Sequence of chain 1.A:
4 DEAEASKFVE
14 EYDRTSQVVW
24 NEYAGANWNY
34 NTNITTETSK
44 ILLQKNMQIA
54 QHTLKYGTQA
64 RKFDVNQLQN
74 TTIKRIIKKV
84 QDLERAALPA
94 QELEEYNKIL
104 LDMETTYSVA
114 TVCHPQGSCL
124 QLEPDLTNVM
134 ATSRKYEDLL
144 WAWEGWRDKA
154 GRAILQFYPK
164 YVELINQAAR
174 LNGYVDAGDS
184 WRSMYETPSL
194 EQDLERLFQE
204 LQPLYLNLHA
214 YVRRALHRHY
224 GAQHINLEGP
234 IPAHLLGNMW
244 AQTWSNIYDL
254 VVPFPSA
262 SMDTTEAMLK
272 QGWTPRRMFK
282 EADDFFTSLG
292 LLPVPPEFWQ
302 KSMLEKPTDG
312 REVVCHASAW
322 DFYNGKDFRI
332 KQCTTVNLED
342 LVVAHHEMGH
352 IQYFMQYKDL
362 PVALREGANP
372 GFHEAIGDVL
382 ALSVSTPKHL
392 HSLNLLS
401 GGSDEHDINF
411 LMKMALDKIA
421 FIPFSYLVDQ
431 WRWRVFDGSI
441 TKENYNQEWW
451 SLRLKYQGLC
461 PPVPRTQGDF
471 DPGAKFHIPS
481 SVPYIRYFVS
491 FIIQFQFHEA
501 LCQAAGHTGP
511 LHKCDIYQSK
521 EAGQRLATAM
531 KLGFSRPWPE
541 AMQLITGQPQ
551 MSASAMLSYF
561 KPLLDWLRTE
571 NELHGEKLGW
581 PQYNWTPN

This small molecule binds to this protein.
Small molecule (SMILES): CC(=O)N[C@H]1[C@H](O[C@H]2[C@H](O)[C@@H](NC(C)=O)CO[C@@H]2CO[C@@H]2O[C@@H](C)[C@@H](O)[C@@H](O)[C@@H]2O)O[C@H](CO)[C@@H](O)[C@@H]1O

Binding-site contacts:
Ligand atom C4 contacts residue ASN73 of chain 1.A at 4.2 Å.
Ligand atom C7 contacts residue ASN73 of chain 1.A at 3.4 Å.
Ligand atom C5 contacts residue ILE76 of chain 1.A at 4.2 Å (hydrophobic).
Ligand atom C4 contacts residue GLU13 of chain 1.A at 3.3 Å.
Ligand atom O4 contacts residue SER9 of chain 1.A at 4.5 Å.
Ligand atom O7 contacts residue ASN73 of chain 1.A at 3.6 Å (h-bond).
Ligand atom C6 contacts residue THR75 of chain 1.A at 4.2 Å.
Ligand atom C2 contacts residue ASN73 of chain 1.A at 2.4 Å.
Ligand atom O5 contacts residue ASN73 of chain 1.A at 2.4 Å (h-bond).
Ligand atom C8 contacts residue THR75 of chain 1.A at 3.7 Å.
Ligand atom C5 contacts residue GLU13 of chain 1.A at 4.5 Å.
Ligand atom C7 contacts residue THR75 of chain 1.A at 4.2 Å.
Ligand atom C6 contacts residue VAL12 of chain 1.A at 3.8 Å (hydrophobic).
Ligand atom C8 contacts residue ASN73 of chain 1.A at 4.5 Å.
Ligand atom C6 contacts residue ILE76 of chain 1.A at 3.9 Å (hydrophobic).
Ligand atom C3 contacts residue SER9 of chain 1.A at 4.4 Å.
Ligand atom C6 contacts residue SER9 of chain 1.A at 3.6 Å.
Ligand atom N2 contacts residue ASN73 of chain 1.A at 2.9 Å (h-bond).
Ligand atom C5 contacts residue SER9 of chain 1.A at 3.9 Å.
Ligand atom C5 contacts residue ASN73 of chain 1.A at 3.7 Å.
Ligand atom C5 contacts residue THR75 of chain 1.A at 4.1 Å.
Ligand atom C1 contacts residue THR75 of chain 1.A at 4.2 Å.
Ligand atom O3 contacts residue GLU13 of chain 1.A at 3.9 Å.
Ligand atom O4 contacts residue GLU13 of chain 1.A at 2.5 Å (salt-bridge).
Ligand atom O5 contacts residue ILE76 of chain 1.A at 4.2 Å.
Ligand atom C3 contacts residue ASN73 of chain 1.A at 3.8 Å.
Ligand atom O7 contacts residue THR75 of chain 1.A at 4.1 Å.
Ligand atom C6 contacts residue GLU13 of chain 1.A at 3.8 Å.
Ligand atom C1 contacts residue ASN73 of chain 1.A at 1.4 Å.
Ligand atom O5 contacts residue THR75 of chain 1.A at 4.2 Å.
Ligand atom C4 contacts residue SER9 of chain 1.A at 3.5 Å.
Ligand atom C3 contacts residue GLU13 of chain 1.A at 4.2 Å.